Binding-site contacts:
Ligand atom O5 contacts residue GLU109 of chain 1.A at 3.7 Å.
Ligand atom C2 contacts residue ASN113 of chain 1.A at 2.3 Å.
Ligand atom C5 contacts residue ASN113 of chain 1.A at 3.7 Å.
Ligand atom C1 contacts residue ARG185 of chain 1.A at 3.7 Å.
Ligand atom C6 contacts residue PHE189 of chain 1.A at 3.8 Å (hydrophobic).
Ligand atom N2 contacts residue ASN113 of chain 1.A at 2.8 Å (h-bond).
Ligand atom O3 contacts residue LEU207 of chain 1.B at 4.2 Å.
Ligand atom N2 contacts residue ARG185 of chain 1.A at 3.2 Å (salt-bridge).
Ligand atom C6 contacts residue TYR116 of chain 1.A at 3.6 Å (hydrophobic).
Ligand atom C7 contacts residue ARG185 of chain 1.A at 4.1 Å.
Ligand atom C1 contacts residue ASN113 of chain 1.A at 1.4 Å.
Ligand atom O7 contacts residue LEU207 of chain 1.B at 3.8 Å.
Ligand atom C5 contacts residue ARG185 of chain 1.A at 4.0 Å.
Ligand atom C4 contacts residue ASN113 of chain 1.A at 4.2 Å.
Ligand atom C4 contacts residue LEU207 of chain 1.B at 4.0 Å (hydrophobic).
Ligand atom C5 contacts residue TYR116 of chain 1.A at 4.3 Å (hydrophobic).
Ligand atom O4 contacts residue ARG185 of chain 1.A at 2.7 Å (salt-bridge).
Ligand atom O5 contacts residue TYR116 of chain 1.A at 3.4 Å.
Ligand atom C1 contacts residue GLU109 of chain 1.A at 3.7 Å.
Ligand atom C5 contacts residue PHE189 of chain 1.A at 3.9 Å (hydrophobic).
Ligand atom C7 contacts residue ASN113 of chain 1.A at 3.5 Å.
Ligand atom C2 contacts residue LEU207 of chain 1.B at 4.4 Å (hydrophobic).
Ligand atom C1 contacts residue SER115 of chain 1.A at 4.4 Å.
Ligand atom O6 contacts residue TYR116 of chain 1.A at 3.5 Å (h-bond).
Ligand atom O5 contacts residue ASN113 of chain 1.A at 2.4 Å (h-bond).
Ligand atom C2 contacts residue GLU109 of chain 1.A at 4.2 Å.
Ligand atom O7 contacts residue ASN113 of chain 1.A at 3.7 Å.
Ligand atom C8 contacts residue ARG185 of chain 1.A at 3.7 Å.
Ligand atom C3 contacts residue LEU207 of chain 1.B at 4.4 Å (hydrophobic).
Ligand atom O6 contacts residue ASP208 of chain 1.B at 4.0 Å.
Ligand atom C6 contacts residue ASP208 of chain 1.B at 4.3 Å.
Ligand atom C8 contacts residue PHE189 of chain 1.A at 4.2 Å (hydrophobic).
Ligand atom C2 contacts residue ARG185 of chain 1.A at 3.5 Å.
Ligand atom C3 contacts residue ASN113 of chain 1.A at 3.7 Å.
Ligand atom C3 contacts residue ARG185 of chain 1.A at 3.8 Å.
Ligand atom C1 contacts residue TYR116 of chain 1.A at 4.0 Å (hydrophobic).
Ligand atom O5 contacts residue PHE189 of chain 1.A at 4.3 Å.
Ligand atom O6 contacts residue LEU207 of chain 1.B at 3.9 Å.
Ligand atom O5 contacts residue LEU207 of chain 1.B at 4.3 Å.
Ligand atom C4 contacts residue ARG185 of chain 1.A at 3.7 Å.

This small molecule binds to this protein.
Small molecule (SMILES): CC(=O)N[C@H]1[C@H](O[C@H]2[C@H](O)[C@@H](NC(C)=O)CO[C@@H]2CO)O[C@H](CO)[C@@H](O[C@@H]2O[C@H](CO)[C@@H](O)[C@H](O)[C@H]2NC(C)=O)[C@@H]1O

Sequence of chain 1.A:
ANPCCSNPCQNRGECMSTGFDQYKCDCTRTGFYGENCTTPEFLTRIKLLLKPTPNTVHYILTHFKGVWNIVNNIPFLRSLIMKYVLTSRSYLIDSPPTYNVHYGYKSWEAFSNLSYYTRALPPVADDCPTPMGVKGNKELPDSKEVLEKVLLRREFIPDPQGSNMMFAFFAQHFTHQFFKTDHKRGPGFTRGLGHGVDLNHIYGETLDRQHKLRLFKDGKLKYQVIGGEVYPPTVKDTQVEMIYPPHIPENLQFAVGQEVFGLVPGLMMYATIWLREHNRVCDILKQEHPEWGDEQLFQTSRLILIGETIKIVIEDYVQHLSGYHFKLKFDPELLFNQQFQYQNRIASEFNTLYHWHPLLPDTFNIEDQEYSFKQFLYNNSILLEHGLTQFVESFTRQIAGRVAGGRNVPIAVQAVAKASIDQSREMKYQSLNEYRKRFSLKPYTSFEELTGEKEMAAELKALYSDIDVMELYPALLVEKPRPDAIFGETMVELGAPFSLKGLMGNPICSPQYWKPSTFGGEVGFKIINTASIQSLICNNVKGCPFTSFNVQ

Sequence of chain 1.B:
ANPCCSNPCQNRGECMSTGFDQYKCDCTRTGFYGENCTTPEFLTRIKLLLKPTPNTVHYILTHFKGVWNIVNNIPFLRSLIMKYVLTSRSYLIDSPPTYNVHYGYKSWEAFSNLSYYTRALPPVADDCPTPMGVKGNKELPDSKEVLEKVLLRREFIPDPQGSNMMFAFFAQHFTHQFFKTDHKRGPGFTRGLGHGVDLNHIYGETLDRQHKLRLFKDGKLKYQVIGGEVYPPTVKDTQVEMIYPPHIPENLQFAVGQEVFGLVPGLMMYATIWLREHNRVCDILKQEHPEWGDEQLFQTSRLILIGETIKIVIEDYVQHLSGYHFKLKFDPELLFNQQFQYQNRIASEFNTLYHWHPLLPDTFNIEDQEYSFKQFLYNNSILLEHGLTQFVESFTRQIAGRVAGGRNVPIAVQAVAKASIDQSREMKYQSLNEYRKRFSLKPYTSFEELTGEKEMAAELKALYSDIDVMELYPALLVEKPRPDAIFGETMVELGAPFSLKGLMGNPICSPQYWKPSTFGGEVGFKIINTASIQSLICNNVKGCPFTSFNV